Binding-site contacts:
Ligand atom CB contacts residue HIS1 of chain 1.DA at 2.9 Å.
Ligand atom CZ3 contacts residue PHE248 of chain 1.D at 4.0 Å (hydrophobic).
Ligand atom CE3 contacts residue HIS1 of chain 1.DA at 3.2 Å.
Ligand atom N contacts residue TRP560 of chain 1.D at 3.1 Å (h-bond).
Ligand atom CH2 contacts residue PRO324 of chain 1.D at 3.7 Å (hydrophobic).
Ligand atom CE2 contacts residue PHE248 of chain 1.D at 3.7 Å (hydrophobic).
Ligand atom CB contacts residue TRP560 of chain 1.D at 4.0 Å (hydrophobic).
Ligand atom CA contacts residue TRP560 of chain 1.D at 3.8 Å (hydrophobic).
Ligand atom CZ3 contacts residue HIS1 of chain 1.DA at 4.1 Å.
Ligand atom CZ3 contacts residue PRO324 of chain 1.D at 3.6 Å (hydrophobic).
Ligand atom N contacts residue SER561 of chain 1.D at 4.2 Å.
Ligand atom CZ2 contacts residue PRO324 of chain 1.D at 4.5 Å (hydrophobic).
Ligand atom N contacts residue HIS1 of chain 1.DA at 3.0 Å (h-bond).
Ligand atom CD1 contacts residue PHE248 of chain 1.D at 3.5 Å (hydrophobic).
Ligand atom N contacts residue LEU559 of chain 1.D at 3.4 Å (h-bond).
Ligand atom CB contacts residue PHE248 of chain 1.D at 4.3 Å (hydrophobic).
Ligand atom C contacts residue TRP560 of chain 1.D at 3.9 Å (hydrophobic).
Ligand atom CD2 contacts residue PHE248 of chain 1.D at 3.5 Å (hydrophobic).
Ligand atom O contacts residue HIS1 of chain 1.DA at 2.2 Å (h-bond).
Ligand atom CA contacts residue HIS1 of chain 1.DA at 2.4 Å.
Ligand atom CG contacts residue HIS1 of chain 1.DA at 3.4 Å.
Ligand atom CZ2 contacts residue PHE248 of chain 1.D at 4.3 Å (hydrophobic).
Ligand atom C contacts residue HIS1 of chain 1.DA at 1.3 Å.
Ligand atom N contacts residue ILE562 of chain 1.D at 3.1 Å.
Ligand atom C contacts residue ILE562 of chain 1.D at 3.8 Å (hydrophobic).
Ligand atom CD2 contacts residue HIS1 of chain 1.DA at 3.5 Å.
Ligand atom CA contacts residue ILE562 of chain 1.D at 3.9 Å (hydrophobic).
Ligand atom CZ2 contacts residue ARG321 of chain 1.D at 4.3 Å.
Ligand atom NE1 contacts residue PHE248 of chain 1.D at 3.4 Å.
Ligand atom CE3 contacts residue PRO324 of chain 1.D at 4.3 Å (hydrophobic).
Ligand atom CE3 contacts residue PHE248 of chain 1.D at 3.6 Å (hydrophobic).
Ligand atom O contacts residue ILE562 of chain 1.D at 3.6 Å (h-bond).
Ligand atom CG contacts residue PHE248 of chain 1.D at 3.8 Å (hydrophobic).
Ligand atom CH2 contacts residue PHE248 of chain 1.D at 4.4 Å (hydrophobic).

A small-molecule ligand and the protein it binds are described below.
Small molecule (SMILES): N[C@@H](Cc1c[nH]c2ccccc12)C(=O)O

Sequence of chain 1.D:
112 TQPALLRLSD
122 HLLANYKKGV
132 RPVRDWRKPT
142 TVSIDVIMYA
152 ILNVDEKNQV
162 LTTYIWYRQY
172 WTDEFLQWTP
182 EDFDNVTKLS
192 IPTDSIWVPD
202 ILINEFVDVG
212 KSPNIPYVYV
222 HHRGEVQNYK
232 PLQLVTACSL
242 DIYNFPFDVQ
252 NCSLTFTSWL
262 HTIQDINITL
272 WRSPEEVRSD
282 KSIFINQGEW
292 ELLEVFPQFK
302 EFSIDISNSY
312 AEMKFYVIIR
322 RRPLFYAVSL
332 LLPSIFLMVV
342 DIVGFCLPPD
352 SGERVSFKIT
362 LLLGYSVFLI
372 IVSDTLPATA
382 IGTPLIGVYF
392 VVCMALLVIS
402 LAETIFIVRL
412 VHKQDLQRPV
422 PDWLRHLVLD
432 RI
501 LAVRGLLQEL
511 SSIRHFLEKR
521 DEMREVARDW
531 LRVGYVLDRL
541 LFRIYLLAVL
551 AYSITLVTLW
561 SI